Sequence of chain 1.A:
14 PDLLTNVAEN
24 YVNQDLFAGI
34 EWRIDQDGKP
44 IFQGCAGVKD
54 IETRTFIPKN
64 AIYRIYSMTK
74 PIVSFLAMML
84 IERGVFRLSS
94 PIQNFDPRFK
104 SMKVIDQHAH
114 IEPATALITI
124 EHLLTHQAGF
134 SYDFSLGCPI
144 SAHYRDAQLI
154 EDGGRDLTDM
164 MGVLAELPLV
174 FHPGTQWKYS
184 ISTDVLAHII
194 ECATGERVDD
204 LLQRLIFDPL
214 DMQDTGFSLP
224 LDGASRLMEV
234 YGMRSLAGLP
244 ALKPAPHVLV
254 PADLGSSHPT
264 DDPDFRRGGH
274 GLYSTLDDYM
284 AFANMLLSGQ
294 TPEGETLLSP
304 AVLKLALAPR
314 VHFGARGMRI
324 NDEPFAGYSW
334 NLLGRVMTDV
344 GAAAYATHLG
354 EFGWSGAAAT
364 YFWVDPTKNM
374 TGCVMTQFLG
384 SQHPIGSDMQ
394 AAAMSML

Binding-site contacts:
Ligand atom O05 contacts residue ALA360 of chain 1.A at 3.1 Å (h-bond).
Ligand atom C01 contacts residue PHE137 of chain 1.A at 3.2 Å (hydrophobic).
Ligand atom C01 contacts residue GOL1 of chain 1.C at 3.8 Å.
Ligand atom C10 contacts residue HIS273 of chain 1.A at 3.5 Å.
Ligand atom C15 contacts residue LEU239 of chain 1.A at 3.8 Å (hydrophobic).
Ligand atom O13 contacts residue TYR69 of chain 1.A at 3.3 Å.
Ligand atom C19 contacts residue PHE137 of chain 1.A at 3.8 Å (hydrophobic).
Ligand atom C16 contacts residue ARG237 of chain 1.A at 3.6 Å.
Ligand atom C02 contacts residue PHE137 of chain 1.A at 3.8 Å (hydrophobic).
Ligand atom C06 contacts residue ALA360 of chain 1.A at 3.9 Å (hydrophobic).
Ligand atom C02 contacts residue ALA360 of chain 1.A at 3.6 Å (hydrophobic).
Ligand atom O04 contacts residue ALA360 of chain 1.A at 3.2 Å (h-bond).
Ligand atom C18 contacts residue ARG237 of chain 1.A at 3.5 Å.
Ligand atom C07 contacts residue ALA360 of chain 1.A at 3.7 Å (hydrophobic).
Ligand atom C19 contacts residue LEU239 of chain 1.A at 3.6 Å (hydrophobic).
Ligand atom C11 contacts residue TYR135 of chain 1.A at 3.7 Å (hydrophobic).
Ligand atom C03 contacts residue SER70 of chain 1.A at 3.1 Å.
Ligand atom C12 contacts residue TYR69 of chain 1.A at 3.6 Å (hydrophobic).
Ligand atom C17 contacts residue LEU239 of chain 1.A at 3.8 Å (hydrophobic).
Ligand atom C11 contacts residue PHE137 of chain 1.A at 3.7 Å (hydrophobic).
Ligand atom C03 contacts residue ALA360 of chain 1.A at 3.1 Å (hydrophobic).
Ligand atom C12 contacts residue LEU239 of chain 1.A at 3.9 Å (hydrophobic).
Ligand atom O05 contacts residue SER70 of chain 1.A at 2.6 Å (h-bond).
Ligand atom C17 contacts residue SER238 of chain 1.A at 3.8 Å.
Ligand atom C01 contacts residue TYR182 of chain 1.A at 3.9 Å (hydrophobic).
Ligand atom C07 contacts residue PHE137 of chain 1.A at 3.8 Å (hydrophobic).
Ligand atom C09 contacts residue ILE153 of chain 1.A at 3.6 Å (hydrophobic).
Ligand atom C17 contacts residue ARG237 of chain 1.A at 3.5 Å.
Ligand atom O04 contacts residue GLY359 of chain 1.A at 3.9 Å.
Ligand atom O13 contacts residue LEU239 of chain 1.A at 3.5 Å.
Ligand atom C08 contacts residue PHE137 of chain 1.A at 4.0 Å (hydrophobic).
Ligand atom O04 contacts residue GOL1 of chain 1.C at 2.3 Å (h-bond).
Ligand atom C09 contacts residue HIS273 of chain 1.A at 3.8 Å.
Ligand atom O04 contacts residue SER70 of chain 1.A at 3.6 Å (h-bond).
Ligand atom C03 contacts residue GOL1 of chain 1.C at 3.1 Å.
Ligand atom O05 contacts residue TYR69 of chain 1.A at 3.4 Å.
Ligand atom C14 contacts residue LEU239 of chain 1.A at 3.5 Å (hydrophobic).
Ligand atom O05 contacts residue GOL1 of chain 1.C at 3.5 Å (h-bond).
Ligand atom C06 contacts residue PHE137 of chain 1.A at 3.5 Å (hydrophobic).
Ligand atom C08 contacts residue TYR69 of chain 1.A at 3.8 Å (hydrophobic).

This small molecule binds to this protein.
Small molecule (SMILES): C[C@H](C(=O)O)c1cccc(C(=O)c2ccccc2)c1